Binding-site contacts:
Ligand atom C16 contacts residue GLU166 of chain 1.A at 3.5 Å.
Ligand atom C36 contacts residue PHE140 of chain 1.A at 3.7 Å (hydrophobic).
Ligand atom O26 contacts residue MET165 of chain 1.A at 3.1 Å.
Ligand atom O37 contacts residue HIS163 of chain 1.A at 2.6 Å (h-bond).
Ligand atom N35 contacts residue PHE140 of chain 1.A at 3.1 Å (h-bond).
Ligand atom O26 contacts residue GLU166 of chain 1.A at 3.4 Å (salt-bridge).
Ligand atom C04 contacts residue GLY143 of chain 1.A at 3.5 Å.
Ligand atom O22 contacts residue GLU166 of chain 1.A at 3.7 Å.
Ligand atom C15 contacts residue GLU166 of chain 1.A at 3.4 Å.
Ligand atom C28 contacts residue HIS41 of chain 1.A at 3.7 Å.
Ligand atom O38 contacts residue LEU27 of chain 1.A at 3.1 Å.
Ligand atom O37 contacts residue PHE140 of chain 1.A at 3.6 Å.
Ligand atom C07 contacts residue CYS145 of chain 1.A at 2.6 Å (hydrophobic).
Ligand atom C20 contacts residue PRO168 of chain 1.A at 3.5 Å (hydrophobic).
Ligand atom C04 contacts residue CYS145 of chain 1.A at 3.3 Å (hydrophobic).
Ligand atom O38 contacts residue CYS145 of chain 1.A at 3.4 Å (h-bond).
Ligand atom C01 contacts residue THR26 of chain 1.A at 3.2 Å.
Ligand atom O38 contacts residue GLY143 of chain 1.A at 3.0 Å.
Ligand atom C29 contacts residue HIS41 of chain 1.A at 3.7 Å.
Ligand atom C31 contacts residue CYS145 of chain 1.A at 2.9 Å (hydrophobic).
Ligand atom C24 contacts residue GLN189 of chain 1.A at 3.3 Å.
Ligand atom C05 contacts residue GLY143 of chain 1.A at 3.3 Å.
Ligand atom C36 contacts residue GLU166 of chain 1.A at 3.7 Å.
Ligand atom N08 contacts residue CYS145 of chain 1.A at 3.1 Å (h-bond).
Ligand atom C29 contacts residue ASP187 of chain 1.A at 3.6 Å.
Ligand atom C33 contacts residue ASN142 of chain 1.A at 3.2 Å.
Ligand atom C07 contacts residue HIS164 of chain 1.A at 3.6 Å.
Ligand atom N17 contacts residue GLU166 of chain 1.A at 3.3 Å (salt-bridge).
Ligand atom N35 contacts residue GLU166 of chain 1.A at 3.0 Å (salt-bridge).
Ligand atom O37 contacts residue HIS172 of chain 1.A at 3.2 Å.
Ligand atom C10 contacts residue MET165 of chain 1.A at 3.7 Å (hydrophobic).
Ligand atom N08 contacts residue HIS164 of chain 1.A at 2.8 Å (h-bond).
Ligand atom C36 contacts residue HIS163 of chain 1.A at 3.7 Å.
Ligand atom C06 contacts residue CYS145 of chain 1.A at 1.8 Å (hydrophobic).
Ligand atom C06 contacts residue HIS164 of chain 1.A at 3.6 Å.
Ligand atom C05 contacts residue CYS145 of chain 1.A at 2.9 Å (hydrophobic).
Ligand atom C23 contacts residue GLN189 of chain 1.A at 3.3 Å.
Ligand atom N08 contacts residue MET165 of chain 1.A at 3.7 Å.
Ligand atom O37 contacts residue GLU166 of chain 1.A at 3.6 Å (salt-bridge).
Ligand atom C34 contacts residue ASN142 of chain 1.A at 3.6 Å.

Sequence of chain 1.A:
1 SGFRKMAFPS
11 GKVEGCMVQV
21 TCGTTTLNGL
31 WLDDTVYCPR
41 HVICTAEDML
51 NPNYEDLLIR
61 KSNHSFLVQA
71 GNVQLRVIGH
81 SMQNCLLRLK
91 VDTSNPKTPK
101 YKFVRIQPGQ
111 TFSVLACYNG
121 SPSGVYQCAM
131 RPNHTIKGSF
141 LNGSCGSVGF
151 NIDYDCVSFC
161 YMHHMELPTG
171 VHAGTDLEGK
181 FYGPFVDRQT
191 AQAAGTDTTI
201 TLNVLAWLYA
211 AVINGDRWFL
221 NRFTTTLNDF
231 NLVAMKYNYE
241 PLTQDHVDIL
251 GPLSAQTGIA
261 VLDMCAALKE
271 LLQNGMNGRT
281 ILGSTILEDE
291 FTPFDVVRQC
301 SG

The small molecule below binds the protein below.
Small molecule (SMILES): C#CC[C@@H](C(=O)N[C@H](CCC(=O)OCC)C[C@@H]1CCNC1=O)n1cccc(NC(=O)c2cc(C)on2)c1=O

Sequence of chain 2.A:
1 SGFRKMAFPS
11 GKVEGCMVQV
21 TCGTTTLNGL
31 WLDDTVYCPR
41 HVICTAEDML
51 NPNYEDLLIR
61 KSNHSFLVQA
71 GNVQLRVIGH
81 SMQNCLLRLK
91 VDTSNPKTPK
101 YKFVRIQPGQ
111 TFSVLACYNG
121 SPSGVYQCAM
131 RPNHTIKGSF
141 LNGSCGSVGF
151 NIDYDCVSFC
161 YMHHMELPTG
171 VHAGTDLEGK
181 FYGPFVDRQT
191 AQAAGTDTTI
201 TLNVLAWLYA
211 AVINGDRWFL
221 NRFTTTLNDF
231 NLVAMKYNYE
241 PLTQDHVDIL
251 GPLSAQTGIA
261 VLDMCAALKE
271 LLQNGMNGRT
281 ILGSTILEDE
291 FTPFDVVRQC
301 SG